A protein and the small-molecule ligand that binds it are described below.
Small molecule (SMILES): CC(=O)N[C@@H]1[C@@H](O)[C@H](O)[C@@H](CO)O[C@H]1O

Sequence of chain 1.C:
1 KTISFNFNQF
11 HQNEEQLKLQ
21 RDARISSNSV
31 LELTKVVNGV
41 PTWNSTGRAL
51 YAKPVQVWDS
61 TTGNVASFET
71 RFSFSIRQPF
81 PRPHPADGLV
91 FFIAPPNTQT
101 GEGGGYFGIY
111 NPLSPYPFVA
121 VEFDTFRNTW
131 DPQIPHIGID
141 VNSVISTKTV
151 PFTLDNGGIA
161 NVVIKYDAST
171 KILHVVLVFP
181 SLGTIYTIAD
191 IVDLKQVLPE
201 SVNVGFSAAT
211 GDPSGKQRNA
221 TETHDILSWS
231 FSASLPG

Binding-site contacts:
Ligand atom C7 contacts residue ASN44 of chain 1.C at 3.2 Å.
Ligand atom O5 contacts residue ASN44 of chain 1.C at 2.4 Å (h-bond).
Ligand atom C4 contacts residue ASN44 of chain 1.C at 4.2 Å.
Ligand atom O7 contacts residue ASN44 of chain 1.C at 3.5 Å (h-bond).
Ligand atom C5 contacts residue ASN44 of chain 1.C at 3.7 Å.
Ligand atom C1 contacts residue ASN44 of chain 1.C at 1.4 Å.
Ligand atom C8 contacts residue ASN44 of chain 1.C at 4.1 Å.
Ligand atom O7 contacts residue PRO213 of chain 1.C at 3.5 Å.
Ligand atom C3 contacts residue ASN44 of chain 1.C at 3.8 Å.
Ligand atom O6 contacts residue ARG21 of chain 1.C at 4.5 Å.
Ligand atom C2 contacts residue ASN44 of chain 1.C at 2.5 Å.
Ligand atom C7 contacts residue PRO213 of chain 1.C at 4.4 Å (hydrophobic).
Ligand atom O7 contacts residue TRP43 of chain 1.C at 4.5 Å.
Ligand atom N2 contacts residue ASN44 of chain 1.C at 3.0 Å (h-bond).
Ligand atom C6 contacts residue ARG21 of chain 1.C at 4.1 Å.